A protein and the small-molecule ligand that binds it are described below.
Small molecule (SMILES): CC(=O)N[C@@H]1[C@@H](O)[C@H](O)[C@@H](CO)O[C@H]1O

Sequence of chain 1.A:
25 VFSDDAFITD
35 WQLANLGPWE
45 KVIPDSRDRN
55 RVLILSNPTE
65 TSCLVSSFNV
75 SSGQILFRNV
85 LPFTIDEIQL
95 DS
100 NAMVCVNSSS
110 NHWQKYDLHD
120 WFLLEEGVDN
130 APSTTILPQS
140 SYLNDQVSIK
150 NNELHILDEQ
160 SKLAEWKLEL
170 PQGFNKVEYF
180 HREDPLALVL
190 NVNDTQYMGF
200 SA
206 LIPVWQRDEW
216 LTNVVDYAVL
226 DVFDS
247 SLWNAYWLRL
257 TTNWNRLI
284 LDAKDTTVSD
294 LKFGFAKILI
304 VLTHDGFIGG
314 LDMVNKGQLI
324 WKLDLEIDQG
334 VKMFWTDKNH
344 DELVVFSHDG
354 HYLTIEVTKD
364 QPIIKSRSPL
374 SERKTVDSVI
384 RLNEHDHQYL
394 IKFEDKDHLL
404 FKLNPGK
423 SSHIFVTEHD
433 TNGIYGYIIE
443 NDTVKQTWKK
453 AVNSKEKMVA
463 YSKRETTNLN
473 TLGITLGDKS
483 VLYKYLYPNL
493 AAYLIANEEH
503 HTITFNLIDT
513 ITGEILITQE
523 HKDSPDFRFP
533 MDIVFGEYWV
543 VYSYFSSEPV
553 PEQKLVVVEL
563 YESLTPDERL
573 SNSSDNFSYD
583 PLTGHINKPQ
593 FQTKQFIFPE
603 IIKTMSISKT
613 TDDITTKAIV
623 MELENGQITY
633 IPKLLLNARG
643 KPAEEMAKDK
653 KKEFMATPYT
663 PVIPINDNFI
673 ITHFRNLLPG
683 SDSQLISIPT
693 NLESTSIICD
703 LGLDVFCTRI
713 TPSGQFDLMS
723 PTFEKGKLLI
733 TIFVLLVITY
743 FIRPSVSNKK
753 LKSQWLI

Binding-site contacts:
Ligand atom C3 contacts residue SER108 of chain 1.A at 4.1 Å.
Ligand atom C7 contacts residue PRO86 of chain 1.A at 4.4 Å (hydrophobic).
Ligand atom C8 contacts residue ASN106 of chain 1.A at 4.0 Å.
Ligand atom O7 contacts residue PRO86 of chain 1.A at 3.8 Å.
Ligand atom O5 contacts residue ASN106 of chain 1.A at 2.4 Å (h-bond).
Ligand atom C7 contacts residue GLU91 of chain 1.A at 4.0 Å.
Ligand atom N2 contacts residue ASN106 of chain 1.A at 2.7 Å (h-bond).
Ligand atom C5 contacts residue SER108 of chain 1.A at 3.8 Å.
Ligand atom N2 contacts residue SER108 of chain 1.A at 4.2 Å.
Ligand atom C1 contacts residue SER109 of chain 1.A at 3.9 Å.
Ligand atom C8 contacts residue THR88 of chain 1.A at 4.5 Å.
Ligand atom C7 contacts residue ASN106 of chain 1.A at 3.7 Å.
Ligand atom C2 contacts residue ASN106 of chain 1.A at 2.5 Å.
Ligand atom O5 contacts residue SER109 of chain 1.A at 3.8 Å.
Ligand atom C8 contacts residue GLU91 of chain 1.A at 3.0 Å.
Ligand atom C4 contacts residue ASN106 of chain 1.A at 4.2 Å.
Ligand atom C2 contacts residue SER108 of chain 1.A at 4.2 Å.
Ligand atom O5 contacts residue SER108 of chain 1.A at 4.3 Å.
Ligand atom N2 contacts residue GLU91 of chain 1.A at 4.2 Å.
Ligand atom C1 contacts residue ASN106 of chain 1.A at 1.4 Å.
Ligand atom C3 contacts residue ASN106 of chain 1.A at 3.9 Å.
Ligand atom C5 contacts residue ASN106 of chain 1.A at 3.6 Å.
Ligand atom C1 contacts residue SER108 of chain 1.A at 3.7 Å.
Ligand atom C4 contacts residue SER108 of chain 1.A at 4.5 Å.